Binding-site contacts:
Ligand atom C8 contacts residue ARG206 of chain 1.B at 3.5 Å.
Ligand atom O5 contacts residue PHE209 of chain 1.B at 4.0 Å.
Ligand atom C1 contacts residue ASN253 of chain 1.B at 1.4 Å.
Ligand atom C6 contacts residue ASP249 of chain 1.B at 3.3 Å.
Ligand atom C7 contacts residue SER252 of chain 1.B at 3.5 Å.
Ligand atom C3 contacts residue ASN253 of chain 1.B at 3.8 Å.
Ligand atom O7 contacts residue SER252 of chain 1.B at 2.3 Å (h-bond).
Ligand atom C8 contacts residue ASN253 of chain 1.B at 4.1 Å.
Ligand atom C1 contacts residue PHE209 of chain 1.B at 4.0 Å (hydrophobic).
Ligand atom C8 contacts residue ASN218 of chain 1.C at 3.8 Å.
Ligand atom C7 contacts residue ASN218 of chain 1.C at 4.4 Å.
Ligand atom N2 contacts residue SER252 of chain 1.B at 4.2 Å.
Ligand atom N2 contacts residue ASN253 of chain 1.B at 2.9 Å (h-bond).
Ligand atom C7 contacts residue ASN253 of chain 1.B at 3.5 Å.
Ligand atom C2 contacts residue ASN253 of chain 1.B at 2.5 Å.
Ligand atom C1 contacts residue ASP249 of chain 1.B at 4.2 Å.
Ligand atom C2 contacts residue SER252 of chain 1.B at 4.1 Å.
Ligand atom O7 contacts residue ASN218 of chain 1.C at 4.2 Å.
Ligand atom C5 contacts residue ASP249 of chain 1.B at 4.5 Å.
Ligand atom C5 contacts residue ASN253 of chain 1.B at 3.7 Å.
Ligand atom O7 contacts residue ASN253 of chain 1.B at 3.6 Å.
Ligand atom C4 contacts residue ASN253 of chain 1.B at 4.2 Å.
Ligand atom O5 contacts residue ASP249 of chain 1.B at 4.0 Å.
Ligand atom O6 contacts residue ASP249 of chain 1.B at 3.2 Å (salt-bridge).
Ligand atom C8 contacts residue SER252 of chain 1.B at 3.9 Å.
Ligand atom O5 contacts residue ASN253 of chain 1.B at 2.4 Å (h-bond).

Sequence of chain 1.B:
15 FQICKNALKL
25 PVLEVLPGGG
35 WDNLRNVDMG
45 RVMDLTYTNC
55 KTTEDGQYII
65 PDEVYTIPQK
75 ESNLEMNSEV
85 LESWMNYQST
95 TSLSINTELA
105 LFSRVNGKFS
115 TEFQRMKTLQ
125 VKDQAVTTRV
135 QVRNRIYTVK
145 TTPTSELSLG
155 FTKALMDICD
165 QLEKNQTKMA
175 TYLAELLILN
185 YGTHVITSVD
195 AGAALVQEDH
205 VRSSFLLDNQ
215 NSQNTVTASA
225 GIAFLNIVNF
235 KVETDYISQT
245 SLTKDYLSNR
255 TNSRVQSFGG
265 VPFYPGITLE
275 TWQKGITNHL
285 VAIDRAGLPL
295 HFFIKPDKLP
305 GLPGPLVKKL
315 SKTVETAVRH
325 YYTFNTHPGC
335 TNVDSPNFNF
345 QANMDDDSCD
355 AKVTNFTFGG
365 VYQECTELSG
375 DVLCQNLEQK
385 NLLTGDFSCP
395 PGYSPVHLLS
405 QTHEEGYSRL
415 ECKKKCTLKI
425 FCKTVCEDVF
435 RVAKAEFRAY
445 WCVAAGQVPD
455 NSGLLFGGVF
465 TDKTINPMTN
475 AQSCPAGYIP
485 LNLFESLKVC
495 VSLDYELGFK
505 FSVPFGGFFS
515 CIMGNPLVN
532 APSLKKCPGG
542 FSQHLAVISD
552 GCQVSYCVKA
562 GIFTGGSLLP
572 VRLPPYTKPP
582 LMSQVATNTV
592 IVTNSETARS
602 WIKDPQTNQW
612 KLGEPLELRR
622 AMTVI

The small molecule below binds the protein below.
Small molecule (SMILES): CC(=O)N[C@@H]1[C@@H](O)[C@H](O)[C@@H](CO)O[C@H]1O

Sequence of chain 1.C:
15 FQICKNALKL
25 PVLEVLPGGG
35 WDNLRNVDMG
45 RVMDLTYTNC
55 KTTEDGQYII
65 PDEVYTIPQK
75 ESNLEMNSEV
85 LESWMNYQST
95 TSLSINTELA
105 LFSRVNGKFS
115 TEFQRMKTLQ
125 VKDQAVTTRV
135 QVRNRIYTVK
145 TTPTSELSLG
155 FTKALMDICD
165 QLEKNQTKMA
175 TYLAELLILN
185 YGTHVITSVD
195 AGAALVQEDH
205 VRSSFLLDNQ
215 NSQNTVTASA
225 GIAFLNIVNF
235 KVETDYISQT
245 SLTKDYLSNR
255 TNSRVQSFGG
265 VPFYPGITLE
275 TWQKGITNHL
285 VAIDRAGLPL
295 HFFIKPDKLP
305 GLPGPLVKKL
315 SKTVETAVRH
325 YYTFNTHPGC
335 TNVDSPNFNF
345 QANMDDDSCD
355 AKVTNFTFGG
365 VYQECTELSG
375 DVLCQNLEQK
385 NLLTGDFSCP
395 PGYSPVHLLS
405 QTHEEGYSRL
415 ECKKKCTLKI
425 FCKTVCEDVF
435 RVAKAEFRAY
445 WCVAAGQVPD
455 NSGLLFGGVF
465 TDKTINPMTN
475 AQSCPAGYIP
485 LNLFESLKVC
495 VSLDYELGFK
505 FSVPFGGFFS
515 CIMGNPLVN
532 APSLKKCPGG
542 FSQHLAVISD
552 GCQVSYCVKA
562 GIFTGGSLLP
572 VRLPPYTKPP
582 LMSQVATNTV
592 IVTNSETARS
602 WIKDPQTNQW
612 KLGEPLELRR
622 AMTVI